The protein below binds the small molecule below.
Small molecule (SMILES): Nc1ncnc2c1ncn2[C@@H]1O[C@H](COP(=O)(O)OP(=O)(O)OP(O)(O)=S)[C@@H](O)[C@H]1O

Sequence of chain 1.E:
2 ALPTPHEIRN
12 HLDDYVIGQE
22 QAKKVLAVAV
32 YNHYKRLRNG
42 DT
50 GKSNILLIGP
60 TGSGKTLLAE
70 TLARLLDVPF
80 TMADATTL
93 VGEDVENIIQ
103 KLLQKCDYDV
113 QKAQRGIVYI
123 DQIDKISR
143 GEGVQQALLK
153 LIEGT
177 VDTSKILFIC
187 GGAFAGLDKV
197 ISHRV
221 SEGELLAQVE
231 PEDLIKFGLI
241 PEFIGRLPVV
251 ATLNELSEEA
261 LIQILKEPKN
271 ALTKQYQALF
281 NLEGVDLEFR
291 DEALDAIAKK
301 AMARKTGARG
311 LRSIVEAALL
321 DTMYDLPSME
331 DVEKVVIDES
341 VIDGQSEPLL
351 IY

Binding-site contacts:
Ligand atom O4' contacts residue ALA308 of chain 1.E at 3.1 Å.
Ligand atom O3G contacts residue ASP123 of chain 1.E at 2.8 Å (salt-bridge).
Ligand atom O3G contacts residue TYR121 of chain 1.E at 3.6 Å.
Ligand atom O2G contacts residue LYS64 of chain 1.E at 2.6 Å (salt-bridge).
Ligand atom N1 contacts residue ILE18 of chain 1.E at 2.7 Å (h-bond).
Ligand atom C6 contacts residue ILE18 of chain 1.E at 3.4 Å (hydrophobic).
Ligand atom C2 contacts residue TYR16 of chain 1.E at 3.3 Å (hydrophobic).
Ligand atom O2G contacts residue TYR121 of chain 1.E at 3.7 Å.
Ligand atom N3 contacts residue LEU66 of chain 1.E at 3.7 Å.
Ligand atom O3G contacts residue THR65 of chain 1.E at 2.9 Å (h-bond).
Ligand atom O2B contacts residue THR65 of chain 1.E at 2.8 Å (h-bond).
Ligand atom C2 contacts residue ILE18 of chain 1.E at 3.6 Å (hydrophobic).
Ligand atom PB contacts residue GLY61 of chain 1.E at 3.7 Å.
Ligand atom C4 contacts residue ILE264 of chain 1.E at 3.7 Å (hydrophobic).
Ligand atom C6 contacts residue VAL17 of chain 1.E at 3.6 Å (hydrophobic).
Ligand atom O1B contacts residue SER62 of chain 1.E at 2.9 Å (h-bond).
Ligand atom O1B contacts residue GLY63 of chain 1.E at 3.4 Å (h-bond).
Ligand atom PG contacts residue ASP123 of chain 1.E at 3.7 Å.
Ligand atom S1G contacts residue THR60 of chain 1.E at 3.7 Å.
Ligand atom O2A contacts residue LEU66 of chain 1.E at 3.7 Å.
Ligand atom C2' contacts residue LEU66 of chain 1.E at 3.5 Å (hydrophobic).
Ligand atom O1B contacts residue THR60 of chain 1.E at 3.7 Å.
Ligand atom O1B contacts residue LYS64 of chain 1.E at 3.8 Å.
Ligand atom O1B contacts residue GLY61 of chain 1.E at 2.7 Å (h-bond).
Ligand atom N6 contacts residue SER62 of chain 1.E at 3.5 Å (h-bond).
Ligand atom O2B contacts residue LYS64 of chain 1.E at 3.4 Å (salt-bridge).
Ligand atom N7 contacts residue SER62 of chain 1.E at 3.1 Å (h-bond).
Ligand atom O1A contacts residue THR65 of chain 1.E at 3.5 Å.
Ligand atom N7 contacts residue GLY63 of chain 1.E at 3.3 Å.
Ligand atom N6 contacts residue VAL17 of chain 1.E at 3.1 Å.
Ligand atom N7 contacts residue LEU256 of chain 1.E at 3.8 Å.
Ligand atom C4 contacts residue LEU66 of chain 1.E at 3.6 Å (hydrophobic).
Ligand atom N6 contacts residue ILE18 of chain 1.E at 2.9 Å (h-bond).
Ligand atom S1G contacts residue ASP123 of chain 1.E at 3.8 Å.
Ligand atom N7 contacts residue GLY61 of chain 1.E at 3.8 Å.
Ligand atom O2' contacts residue LEU66 of chain 1.E at 3.6 Å.
Ligand atom C8 contacts residue GLY63 of chain 1.E at 3.7 Å.
Ligand atom O3A contacts residue GLY61 of chain 1.E at 3.5 Å.
Ligand atom N3 contacts residue ILE264 of chain 1.E at 3.7 Å.
Ligand atom N1 contacts residue VAL17 of chain 1.E at 3.4 Å.